A protein and the small-molecule ligand that binds it are described below.
Small molecule (SMILES): CC(=O)N[C@H]1[C@H](O[C@H]2[C@H](O)[C@@H](NC(C)=O)CO[C@@H]2CO)O[C@H](CO)[C@@H](O)[C@@H]1O

Sequence of chain 1.C:
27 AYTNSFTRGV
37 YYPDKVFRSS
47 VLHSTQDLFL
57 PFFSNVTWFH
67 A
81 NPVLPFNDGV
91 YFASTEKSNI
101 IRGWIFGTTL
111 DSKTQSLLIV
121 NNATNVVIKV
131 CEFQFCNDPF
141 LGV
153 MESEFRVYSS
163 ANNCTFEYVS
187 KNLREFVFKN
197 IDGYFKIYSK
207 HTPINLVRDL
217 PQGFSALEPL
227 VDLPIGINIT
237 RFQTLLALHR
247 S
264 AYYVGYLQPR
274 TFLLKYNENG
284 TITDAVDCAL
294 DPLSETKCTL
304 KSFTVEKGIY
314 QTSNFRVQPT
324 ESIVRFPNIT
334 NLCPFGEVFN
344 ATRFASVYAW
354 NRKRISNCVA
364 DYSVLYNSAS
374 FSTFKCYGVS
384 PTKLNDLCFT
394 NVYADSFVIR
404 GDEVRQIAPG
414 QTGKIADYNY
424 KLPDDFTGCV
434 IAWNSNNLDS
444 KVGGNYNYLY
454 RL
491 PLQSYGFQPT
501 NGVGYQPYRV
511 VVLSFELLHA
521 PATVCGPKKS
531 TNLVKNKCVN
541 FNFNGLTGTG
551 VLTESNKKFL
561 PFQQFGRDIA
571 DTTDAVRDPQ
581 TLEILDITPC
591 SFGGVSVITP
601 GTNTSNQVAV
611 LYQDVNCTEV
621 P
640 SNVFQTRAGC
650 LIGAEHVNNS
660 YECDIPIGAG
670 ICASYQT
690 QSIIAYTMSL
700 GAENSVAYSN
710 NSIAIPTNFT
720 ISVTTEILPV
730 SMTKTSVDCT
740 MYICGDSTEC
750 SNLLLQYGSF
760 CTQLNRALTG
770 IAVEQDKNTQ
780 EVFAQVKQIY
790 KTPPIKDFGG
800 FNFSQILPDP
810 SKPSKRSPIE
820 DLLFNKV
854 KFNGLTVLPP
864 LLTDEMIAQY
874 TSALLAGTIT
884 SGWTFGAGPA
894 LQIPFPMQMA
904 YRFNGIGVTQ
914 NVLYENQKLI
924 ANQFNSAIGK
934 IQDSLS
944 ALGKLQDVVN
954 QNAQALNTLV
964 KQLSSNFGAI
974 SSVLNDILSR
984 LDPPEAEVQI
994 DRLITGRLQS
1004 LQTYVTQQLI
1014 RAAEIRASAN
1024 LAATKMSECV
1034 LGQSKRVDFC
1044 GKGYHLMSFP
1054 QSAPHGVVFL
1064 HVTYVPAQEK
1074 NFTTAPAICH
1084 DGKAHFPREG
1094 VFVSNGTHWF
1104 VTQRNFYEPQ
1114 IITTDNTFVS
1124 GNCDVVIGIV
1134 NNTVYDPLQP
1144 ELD

Binding-site contacts:
Ligand atom N2 contacts residue ASN709 of chain 1.B at 2.8 Å (h-bond).
Ligand atom C7 contacts residue ASN709 of chain 1.B at 3.5 Å.
Ligand atom C8 contacts residue GLY1131 of chain 1.B at 3.7 Å.
Ligand atom O5 contacts residue ASN709 of chain 1.B at 2.4 Å (h-bond).
Ligand atom O5 contacts residue ASP796 of chain 1.C at 3.5 Å (salt-bridge).
Ligand atom O7 contacts residue ASN709 of chain 1.B at 3.9 Å.
Ligand atom C4 contacts residue ASN709 of chain 1.B at 4.3 Å.
Ligand atom O7 contacts residue ILE1130 of chain 1.B at 4.2 Å.
Ligand atom C2 contacts residue ASP796 of chain 1.C at 4.5 Å.
Ligand atom C8 contacts residue ILE1130 of chain 1.B at 4.5 Å (hydrophobic).
Ligand atom C1 contacts residue ASP796 of chain 1.C at 3.8 Å.
Ligand atom C3 contacts residue ASN709 of chain 1.B at 3.8 Å.
Ligand atom C5 contacts residue ASN709 of chain 1.B at 3.7 Å.
Ligand atom C2 contacts residue ASN709 of chain 1.B at 2.5 Å.
Ligand atom C1 contacts residue ASN709 of chain 1.B at 1.4 Å.
Ligand atom C8 contacts residue ASN709 of chain 1.B at 4.5 Å.

Sequence of chain 1.B:
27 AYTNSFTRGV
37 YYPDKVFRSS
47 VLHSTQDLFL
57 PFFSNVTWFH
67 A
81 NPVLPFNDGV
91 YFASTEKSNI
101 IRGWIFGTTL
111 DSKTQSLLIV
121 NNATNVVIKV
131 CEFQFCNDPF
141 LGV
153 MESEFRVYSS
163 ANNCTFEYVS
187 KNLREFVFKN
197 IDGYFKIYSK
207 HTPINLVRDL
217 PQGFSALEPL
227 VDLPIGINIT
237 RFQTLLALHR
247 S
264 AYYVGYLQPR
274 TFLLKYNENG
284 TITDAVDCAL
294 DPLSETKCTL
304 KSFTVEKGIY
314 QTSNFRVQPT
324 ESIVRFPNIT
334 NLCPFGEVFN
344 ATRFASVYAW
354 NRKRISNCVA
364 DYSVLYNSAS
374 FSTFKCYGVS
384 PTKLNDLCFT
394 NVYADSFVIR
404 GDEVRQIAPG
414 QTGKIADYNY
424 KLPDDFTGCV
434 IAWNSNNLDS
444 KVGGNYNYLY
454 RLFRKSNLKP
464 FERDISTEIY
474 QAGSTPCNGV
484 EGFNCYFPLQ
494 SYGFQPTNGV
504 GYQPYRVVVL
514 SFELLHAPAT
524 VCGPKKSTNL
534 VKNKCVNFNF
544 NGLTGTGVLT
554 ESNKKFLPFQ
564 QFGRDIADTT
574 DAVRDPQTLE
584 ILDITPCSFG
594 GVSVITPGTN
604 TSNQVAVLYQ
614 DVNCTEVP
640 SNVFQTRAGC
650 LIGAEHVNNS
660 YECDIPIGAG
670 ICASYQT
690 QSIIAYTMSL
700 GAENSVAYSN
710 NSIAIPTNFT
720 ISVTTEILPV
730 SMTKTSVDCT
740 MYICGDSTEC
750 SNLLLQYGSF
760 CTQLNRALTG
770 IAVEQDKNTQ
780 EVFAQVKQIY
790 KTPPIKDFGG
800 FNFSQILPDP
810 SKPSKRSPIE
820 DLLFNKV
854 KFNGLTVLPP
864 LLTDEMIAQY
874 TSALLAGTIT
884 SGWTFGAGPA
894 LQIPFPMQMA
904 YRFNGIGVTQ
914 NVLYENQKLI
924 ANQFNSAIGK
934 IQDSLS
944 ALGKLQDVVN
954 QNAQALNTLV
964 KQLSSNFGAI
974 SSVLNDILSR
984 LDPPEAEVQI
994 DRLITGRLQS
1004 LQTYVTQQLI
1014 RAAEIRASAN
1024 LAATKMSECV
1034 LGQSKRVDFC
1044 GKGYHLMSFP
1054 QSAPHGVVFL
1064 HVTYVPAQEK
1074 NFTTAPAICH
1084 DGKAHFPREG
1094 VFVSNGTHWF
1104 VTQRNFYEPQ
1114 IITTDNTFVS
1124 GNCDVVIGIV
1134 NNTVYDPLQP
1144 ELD